Sequence of chain 1.G:
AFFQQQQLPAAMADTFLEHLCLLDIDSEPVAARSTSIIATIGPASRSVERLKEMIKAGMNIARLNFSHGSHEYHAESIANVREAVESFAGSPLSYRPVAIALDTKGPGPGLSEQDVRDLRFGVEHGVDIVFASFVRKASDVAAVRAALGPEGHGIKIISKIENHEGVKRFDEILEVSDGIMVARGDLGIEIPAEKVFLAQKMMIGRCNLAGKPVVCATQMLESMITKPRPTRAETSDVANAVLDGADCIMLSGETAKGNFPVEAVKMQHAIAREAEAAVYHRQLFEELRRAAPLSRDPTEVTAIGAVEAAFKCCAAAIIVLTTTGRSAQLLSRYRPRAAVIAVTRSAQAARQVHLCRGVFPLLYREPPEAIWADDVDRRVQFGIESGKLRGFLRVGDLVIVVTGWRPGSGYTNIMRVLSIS

The protein below binds the small molecule below.
Small molecule (SMILES): O=P(O)(O)OC[C@H]1O[C@](O)(COP(=O)(O)O)[C@@H](O)[C@@H]1O

Binding-site contacts:
Ligand atom O4P contacts residue THR348 of chain 1.G at 3.6 Å (h-bond).
Ligand atom C4 contacts residue THR438 of chain 1.G at 3.8 Å.
Ligand atom P2 contacts residue THR349 of chain 1.G at 3.7 Å.
Ligand atom O1 contacts residue GLY434 of chain 1.G at 3.7 Å.
Ligand atom O4P contacts residue THR349 of chain 1.G at 3.2 Å (h-bond).
Ligand atom P2 contacts residue SER353 of chain 1.G at 3.6 Å.
Ligand atom O3P contacts residue TRP398 of chain 1.G at 2.6 Å (h-bond).
Ligand atom O4 contacts residue THR438 of chain 1.G at 3.4 Å (h-bond).
Ligand atom O2 contacts residue GLY430 of chain 1.G at 3.3 Å (h-bond).
Ligand atom O6P contacts residue SER353 of chain 1.G at 3.8 Å.
Ligand atom P2 contacts residue SER435 of chain 1.G at 3.4 Å.
Ligand atom O2 contacts residue LEU347 of chain 1.G at 3.6 Å.
Ligand atom O5 contacts residue LEU347 of chain 1.G at 3.8 Å.
Ligand atom O2P contacts residue ARG405 of chain 1.G at 2.8 Å (salt-bridge).
Ligand atom O3P contacts residue ARG405 of chain 1.G at 2.9 Å (salt-bridge).
Ligand atom O6P contacts residue SER435 of chain 1.G at 3.0 Å (h-bond).
Ligand atom O1P contacts residue PRO433 of chain 1.G at 3.5 Å.
Ligand atom O5P contacts residue SER353 of chain 1.G at 2.6 Å (h-bond).
Ligand atom P2 contacts residue THR348 of chain 1.G at 3.5 Å.
Ligand atom C3 contacts residue GLY434 of chain 1.G at 3.4 Å.
Ligand atom O6 contacts residue THR348 of chain 1.G at 3.5 Å.
Ligand atom O6P contacts residue GLY436 of chain 1.G at 2.8 Å (h-bond).
Ligand atom P1 contacts residue ARG405 of chain 1.G at 3.7 Å.
Ligand atom O4P contacts residue SER435 of chain 1.G at 2.8 Å (h-bond).
Ligand atom O5P contacts residue THR348 of chain 1.G at 2.5 Å (h-bond).
Ligand atom O4 contacts residue GLY436 of chain 1.G at 3.7 Å.
Ligand atom O3 contacts residue ARG432 of chain 1.G at 2.7 Å (salt-bridge).
Ligand atom O3 contacts residue GLY430 of chain 1.G at 3.1 Å.
Ligand atom C3 contacts residue ARG432 of chain 1.G at 3.4 Å.
Ligand atom O1P contacts residue GLY434 of chain 1.G at 2.8 Å (h-bond).
Ligand atom C4 contacts residue GLY434 of chain 1.G at 3.3 Å.
Ligand atom O5P contacts residue ARG352 of chain 1.G at 3.8 Å.
Ligand atom O6 contacts residue THR349 of chain 1.G at 3.2 Å (h-bond).
Ligand atom C6 contacts residue THR438 of chain 1.G at 3.4 Å.
Ligand atom O4P contacts residue THR350 of chain 1.G at 2.8 Å (h-bond).
Ligand atom O4 contacts residue GLY434 of chain 1.G at 2.5 Å (h-bond).
Ligand atom C6 contacts residue SER353 of chain 1.G at 3.7 Å.
Ligand atom C5 contacts residue GLY434 of chain 1.G at 3.5 Å.
Ligand atom O4 contacts residue TYR437 of chain 1.G at 2.9 Å (h-bond).
Ligand atom C6 contacts residue LEU347 of chain 1.G at 3.7 Å (hydrophobic).